Sequence of chain 1.A:
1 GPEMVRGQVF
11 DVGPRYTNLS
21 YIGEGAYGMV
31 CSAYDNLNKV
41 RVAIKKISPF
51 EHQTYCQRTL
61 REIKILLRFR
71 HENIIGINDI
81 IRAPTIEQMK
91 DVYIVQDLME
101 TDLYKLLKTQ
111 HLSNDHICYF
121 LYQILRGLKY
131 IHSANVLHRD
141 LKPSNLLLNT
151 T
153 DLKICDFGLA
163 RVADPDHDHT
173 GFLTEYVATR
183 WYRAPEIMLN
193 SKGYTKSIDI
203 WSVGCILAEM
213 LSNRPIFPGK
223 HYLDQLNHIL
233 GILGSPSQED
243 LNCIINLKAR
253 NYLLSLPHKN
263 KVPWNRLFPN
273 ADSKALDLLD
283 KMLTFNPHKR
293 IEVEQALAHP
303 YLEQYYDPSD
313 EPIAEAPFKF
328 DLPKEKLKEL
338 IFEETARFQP

A small-molecule ligand and the protein it binds are described below.
Small molecule (SMILES): Nc1nnnn1NCc1cccc(OCc2ccccc2)c1

Binding-site contacts:
Ligand atom CAP contacts residue GLN96 of chain 1.A at 3.5 Å.
Ligand atom NAD contacts residue ALA43 of chain 1.A at 3.8 Å.
Ligand atom NAE contacts residue MET99 of chain 1.A at 3.7 Å.
Ligand atom CAJ contacts residue GLN96 of chain 1.A at 3.5 Å.
Ligand atom CAR contacts residue GLN96 of chain 1.A at 4.0 Å.
Ligand atom CAS contacts residue GLU62 of chain 1.A at 3.8 Å.
Ligand atom NAD contacts residue MET99 of chain 1.A at 3.0 Å (h-bond).
Ligand atom CAV contacts residue GLU62 of chain 1.A at 3.7 Å.
Ligand atom NAG contacts residue LEU147 of chain 1.A at 3.9 Å.
Ligand atom NAD contacts residue ASP97 of chain 1.A at 3.8 Å.
Ligand atom CAQ contacts residue ALA43 of chain 1.A at 3.8 Å (hydrophobic).
Ligand atom OAH contacts residue ILE94 of chain 1.A at 3.7 Å.
Ligand atom CAK contacts residue LYS45 of chain 1.A at 3.9 Å.
Ligand atom CAO contacts residue ILE94 of chain 1.A at 3.9 Å (hydrophobic).
Ligand atom CAO contacts residue GLN96 of chain 1.A at 3.8 Å.
Ligand atom CAT contacts residue ILE47 of chain 1.A at 3.7 Å (hydrophobic).
Ligand atom CAP contacts residue LYS45 of chain 1.A at 3.5 Å.
Ligand atom CAM contacts residue LYS45 of chain 1.A at 3.7 Å.
Ligand atom CAO contacts residue LYS45 of chain 1.A at 3.7 Å.
Ligand atom CAL contacts residue GLN96 of chain 1.A at 3.6 Å.
Ligand atom CAV contacts residue THR59 of chain 1.A at 3.9 Å.
Ligand atom NAF contacts residue GLN96 of chain 1.A at 3.8 Å.
Ligand atom NAD contacts residue LEU98 of chain 1.A at 4.0 Å.
Ligand atom NAG contacts residue ASP97 of chain 1.A at 3.0 Å (salt-bridge).
Ligand atom CAR contacts residue ILE94 of chain 1.A at 3.7 Å (hydrophobic).
Ligand atom CAT contacts residue GLU62 of chain 1.A at 3.7 Å.
Ligand atom CAB contacts residue MET99 of chain 1.A at 4.0 Å (hydrophobic).
Ligand atom CAV contacts residue ILE63 of chain 1.A at 3.8 Å (hydrophobic).
Ligand atom CAP contacts residue ILE94 of chain 1.A at 3.5 Å (hydrophobic).
Ligand atom CAK contacts residue GLN96 of chain 1.A at 3.5 Å.
Ligand atom CAB contacts residue LEU147 of chain 1.A at 4.0 Å (hydrophobic).
Ligand atom CAB contacts residue ASP97 of chain 1.A at 3.8 Å.
Ligand atom CAS contacts residue ILE47 of chain 1.A at 3.4 Å (hydrophobic).
Ligand atom CAU contacts residue GLU62 of chain 1.A at 3.7 Å.
Ligand atom OAH contacts residue GLN96 of chain 1.A at 3.4 Å (h-bond).
Ligand atom CAQ contacts residue GLN96 of chain 1.A at 3.8 Å.
Ligand atom NAG contacts residue GLN96 of chain 1.A at 3.1 Å (h-bond).
Ligand atom CAJ contacts residue LYS45 of chain 1.A at 3.7 Å.
Ligand atom CAB contacts residue ALA43 of chain 1.A at 3.9 Å (hydrophobic).
Ligand atom CAO contacts residue ALA43 of chain 1.A at 3.9 Å (hydrophobic).